Sequence of chain 48.A:
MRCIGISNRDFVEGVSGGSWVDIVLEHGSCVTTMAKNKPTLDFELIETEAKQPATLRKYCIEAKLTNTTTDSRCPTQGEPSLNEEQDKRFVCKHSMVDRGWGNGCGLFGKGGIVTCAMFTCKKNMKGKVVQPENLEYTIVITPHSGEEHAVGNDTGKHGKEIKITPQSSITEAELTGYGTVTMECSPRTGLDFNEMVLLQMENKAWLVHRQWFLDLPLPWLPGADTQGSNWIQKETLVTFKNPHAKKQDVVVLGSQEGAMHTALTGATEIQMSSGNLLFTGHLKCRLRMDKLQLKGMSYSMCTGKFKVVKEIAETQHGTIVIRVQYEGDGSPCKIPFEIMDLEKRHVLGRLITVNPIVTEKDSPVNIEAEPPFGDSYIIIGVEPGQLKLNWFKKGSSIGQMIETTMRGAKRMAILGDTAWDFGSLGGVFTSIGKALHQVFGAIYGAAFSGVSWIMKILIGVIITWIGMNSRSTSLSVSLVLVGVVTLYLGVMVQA

Binding-site contacts:
Ligand atom C7 contacts residue ASN67 of chain 48.A at 3.7 Å.
Ligand atom C3 contacts residue ASN67 of chain 48.A at 3.8 Å.
Ligand atom O5 contacts residue ASN67 of chain 48.A at 2.4 Å (h-bond).
Ligand atom C8 contacts residue PHE90 of chain 48.A at 3.9 Å (hydrophobic).
Ligand atom O7 contacts residue ASN67 of chain 48.A at 4.1 Å.
Ligand atom C1 contacts residue ASN67 of chain 48.A at 1.4 Å.
Ligand atom C8 contacts residue MET118 of chain 48.A at 4.3 Å (hydrophobic).
Ligand atom C2 contacts residue ASN67 of chain 48.A at 2.5 Å.
Ligand atom C5 contacts residue ASN67 of chain 48.A at 3.7 Å.
Ligand atom N2 contacts residue ASN67 of chain 48.A at 2.9 Å (h-bond).
Ligand atom C4 contacts residue ASN67 of chain 48.A at 4.2 Å.
Ligand atom C8 contacts residue ASN67 of chain 48.A at 4.2 Å.

This small molecule binds to this protein.
Small molecule (SMILES): CC(=O)N[C@@H]1[C@@H](O)[C@H](O)[C@@H](CO)O[C@H]1O